Binding-site contacts:
Ligand atom C1 contacts residue ASN616 of chain 1.G at 1.4 Å.
Ligand atom C2 contacts residue ASN616 of chain 1.G at 2.5 Å.
Ligand atom C3 contacts residue ASN616 of chain 1.G at 3.8 Å.
Ligand atom C1 contacts residue THR618 of chain 1.G at 4.1 Å.
Ligand atom C8 contacts residue GLN644 of chain 1.G at 4.0 Å.
Ligand atom C7 contacts residue ASN616 of chain 1.G at 3.9 Å.
Ligand atom C5 contacts residue ASN616 of chain 1.G at 3.7 Å.
Ligand atom N2 contacts residue GLN644 of chain 1.G at 4.4 Å.
Ligand atom O5 contacts residue ASN616 of chain 1.G at 2.4 Å (h-bond).
Ligand atom N2 contacts residue ASN616 of chain 1.G at 2.9 Å (h-bond).
Ligand atom C8 contacts residue ASN616 of chain 1.G at 4.2 Å.
Ligand atom O5 contacts residue THR618 of chain 1.G at 4.4 Å.
Ligand atom C4 contacts residue ASN616 of chain 1.G at 4.2 Å.

Sequence of chain 1.G:
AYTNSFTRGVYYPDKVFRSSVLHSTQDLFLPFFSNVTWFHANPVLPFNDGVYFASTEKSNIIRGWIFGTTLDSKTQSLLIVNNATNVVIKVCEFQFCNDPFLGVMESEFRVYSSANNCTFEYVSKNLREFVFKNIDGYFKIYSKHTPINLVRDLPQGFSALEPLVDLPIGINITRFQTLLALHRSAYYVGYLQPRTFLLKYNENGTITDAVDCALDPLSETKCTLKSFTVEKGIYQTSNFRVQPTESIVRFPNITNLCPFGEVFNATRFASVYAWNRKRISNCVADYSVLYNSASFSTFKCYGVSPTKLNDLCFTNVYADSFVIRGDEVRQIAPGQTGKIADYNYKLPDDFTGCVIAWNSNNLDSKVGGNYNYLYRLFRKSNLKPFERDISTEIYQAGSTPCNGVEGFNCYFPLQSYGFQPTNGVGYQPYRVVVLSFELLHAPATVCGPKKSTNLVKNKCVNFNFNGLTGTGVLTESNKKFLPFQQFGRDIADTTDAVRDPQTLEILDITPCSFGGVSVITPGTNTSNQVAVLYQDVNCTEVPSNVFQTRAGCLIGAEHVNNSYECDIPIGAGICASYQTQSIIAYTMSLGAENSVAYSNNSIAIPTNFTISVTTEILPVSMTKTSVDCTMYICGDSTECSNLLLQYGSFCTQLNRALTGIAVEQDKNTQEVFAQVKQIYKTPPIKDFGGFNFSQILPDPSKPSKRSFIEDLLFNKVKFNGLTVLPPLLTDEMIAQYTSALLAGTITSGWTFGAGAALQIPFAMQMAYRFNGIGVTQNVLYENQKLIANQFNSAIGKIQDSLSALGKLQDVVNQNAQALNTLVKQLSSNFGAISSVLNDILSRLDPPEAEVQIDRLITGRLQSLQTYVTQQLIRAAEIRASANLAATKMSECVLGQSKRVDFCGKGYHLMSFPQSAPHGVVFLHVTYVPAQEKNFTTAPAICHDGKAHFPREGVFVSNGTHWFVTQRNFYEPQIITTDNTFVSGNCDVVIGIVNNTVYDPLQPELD

This small molecule binds to this protein.
Small molecule (SMILES): CC(=O)N[C@@H]1[C@@H](O)[C@H](O)[C@@H](CO)O[C@H]1O